A small-molecule ligand and the protein it binds are described below.
Small molecule (SMILES): NS(=O)(=O)c1cccc(NC(=O)NCCNCc2ccccc2)c1

Binding-site contacts:
Ligand atom C07 contacts residue GLN93 of chain 1.B at 3.9 Å.
Ligand atom O04 contacts residue ZN1 of chain 1.E at 3.0 Å.
Ligand atom O13 contacts residue HIS68 of chain 1.B at 3.6 Å.
Ligand atom C05 contacts residue LEU199 of chain 1.B at 3.8 Å (hydrophobic).
Ligand atom C10 contacts residue HIS95 of chain 1.B at 3.8 Å.
Ligand atom C08 contacts residue GLN93 of chain 1.B at 3.5 Å.
Ligand atom C22 contacts residue LEU199 of chain 1.B at 3.6 Å (hydrophobic).
Ligand atom N01 contacts residue ZN1 of chain 1.E at 1.9 Å.
Ligand atom O03 contacts residue TRP210 of chain 1.B at 3.6 Å.
Ligand atom C07 contacts residue HIS201 of chain 1.B at 3.9 Å.
Ligand atom C10 contacts residue ALA122 of chain 1.B at 3.8 Å (hydrophobic).
Ligand atom O03 contacts residue SER198 of chain 1.B at 3.9 Å.
Ligand atom O04 contacts residue TRP210 of chain 1.B at 3.2 Å.
Ligand atom C10 contacts residue LEU199 of chain 1.B at 3.9 Å (hydrophobic).
Ligand atom C06 contacts residue HIS201 of chain 1.B at 3.6 Å.
Ligand atom S02 contacts residue HIS95 of chain 1.B at 3.9 Å.
Ligand atom O03 contacts residue LEU199 of chain 1.B at 3.1 Å.
Ligand atom C09 contacts residue ALA122 of chain 1.B at 3.5 Å (hydrophobic).
Ligand atom O13 contacts residue GLN93 of chain 1.B at 3.1 Å (h-bond).
Ligand atom N01 contacts residue HIS97 of chain 1.B at 3.3 Å (h-bond).
Ligand atom O04 contacts residue HIS120 of chain 1.B at 3.0 Å (h-bond).
Ligand atom C09 contacts residue PHE92 of chain 1.B at 3.8 Å (hydrophobic).
Ligand atom N14 contacts residue HIS201 of chain 1.B at 3.8 Å.
Ligand atom C22 contacts residue ALA136 of chain 1.B at 3.4 Å (hydrophobic).
Ligand atom S02 contacts residue HIS120 of chain 1.B at 3.9 Å.
Ligand atom O03 contacts residue THR200 of chain 1.B at 2.9 Å (h-bond).
Ligand atom N11 contacts residue HIS68 of chain 1.B at 3.9 Å.
Ligand atom N01 contacts residue THR200 of chain 1.B at 2.8 Å (h-bond).
Ligand atom N01 contacts residue HIS120 of chain 1.B at 3.4 Å (h-bond).
Ligand atom O04 contacts residue HIS95 of chain 1.B at 3.9 Å.
Ligand atom C06 contacts residue HIS95 of chain 1.B at 3.6 Å.
Ligand atom N01 contacts residue HIS95 of chain 1.B at 3.4 Å (h-bond).
Ligand atom C15 contacts residue HIS68 of chain 1.B at 3.7 Å.
Ligand atom C05 contacts residue HIS95 of chain 1.B at 3.5 Å.
Ligand atom N11 contacts residue HIS201 of chain 1.B at 3.2 Å (h-bond).
Ligand atom O04 contacts residue VAL144 of chain 1.B at 3.6 Å.
Ligand atom C12 contacts residue HIS68 of chain 1.B at 3.4 Å.
Ligand atom S02 contacts residue ZN1 of chain 1.E at 3.0 Å.
Ligand atom C23 contacts residue ALA136 of chain 1.B at 3.9 Å (hydrophobic).
Ligand atom N14 contacts residue HIS68 of chain 1.B at 3.4 Å.

Sequence of chain 1.B:
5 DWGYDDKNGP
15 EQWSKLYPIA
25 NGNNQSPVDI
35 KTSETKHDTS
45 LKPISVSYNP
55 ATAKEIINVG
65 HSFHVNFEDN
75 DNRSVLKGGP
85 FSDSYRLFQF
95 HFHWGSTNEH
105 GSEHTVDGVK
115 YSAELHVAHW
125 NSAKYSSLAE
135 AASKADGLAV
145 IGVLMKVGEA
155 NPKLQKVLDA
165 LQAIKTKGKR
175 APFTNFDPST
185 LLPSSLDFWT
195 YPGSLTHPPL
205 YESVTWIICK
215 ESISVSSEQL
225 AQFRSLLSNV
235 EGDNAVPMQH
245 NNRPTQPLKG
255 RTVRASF